This small molecule binds to this protein.
Small molecule (SMILES): CCn1nnc(O)c1C[C@H](N)C(=O)O

Binding-site contacts:
Ligand atom C2 contacts residue PRO89 of chain 1.B at 4.0 Å (hydrophobic).
Ligand atom O1 contacts residue SER142 of chain 1.B at 3.0 Å (h-bond).
Ligand atom C3 contacts residue LEU138 of chain 1.B at 4.0 Å (hydrophobic).
Ligand atom O3 contacts residue THR143 of chain 1.B at 2.7 Å (h-bond).
Ligand atom N4 contacts residue GLU193 of chain 1.B at 2.7 Å (salt-bridge).
Ligand atom C6 contacts residue TYR220 of chain 1.B at 3.7 Å (hydrophobic).
Ligand atom O1 contacts residue ARG96 of chain 1.B at 3.0 Å (salt-bridge).
Ligand atom N1 contacts residue LEU192 of chain 1.B at 3.7 Å.
Ligand atom N4 contacts residue PRO89 of chain 1.B at 2.8 Å (h-bond).
Ligand atom O1 contacts residue TYR61 of chain 1.B at 3.4 Å.
Ligand atom C7 contacts residue GLU13 of chain 1.B at 3.9 Å.
Ligand atom O2 contacts residue THR91 of chain 1.B at 3.0 Å (h-bond).
Ligand atom C1 contacts residue ARG96 of chain 1.B at 3.5 Å.
Ligand atom C4 contacts residue GLU193 of chain 1.B at 3.3 Å.
Ligand atom O1 contacts residue GLY141 of chain 1.B at 3.3 Å.
Ligand atom C3 contacts residue GLU193 of chain 1.B at 3.9 Å.
Ligand atom O2 contacts residue PRO89 of chain 1.B at 3.8 Å.
Ligand atom O2 contacts residue LEU90 of chain 1.B at 3.6 Å.
Ligand atom N4 contacts residue TYR220 of chain 1.B at 3.6 Å.
Ligand atom O2 contacts residue ARG96 of chain 1.B at 2.8 Å (salt-bridge).
Ligand atom O2 contacts residue TYR61 of chain 1.B at 3.6 Å.
Ligand atom N2 contacts residue GLU193 of chain 1.B at 3.3 Å (salt-bridge).
Ligand atom N4 contacts residue THR91 of chain 1.B at 2.8 Å (h-bond).
Ligand atom C2 contacts residue SER142 of chain 1.B at 3.5 Å.
Ligand atom C1 contacts residue TYR61 of chain 1.B at 3.7 Å (hydrophobic).
Ligand atom C3 contacts residue TYR61 of chain 1.B at 3.7 Å (hydrophobic).
Ligand atom C7 contacts residue TYR61 of chain 1.B at 3.5 Å (hydrophobic).
Ligand atom C6 contacts residue TYR61 of chain 1.B at 3.4 Å (hydrophobic).
Ligand atom C6 contacts residue GLU193 of chain 1.B at 3.4 Å.
Ligand atom N1 contacts residue GLU193 of chain 1.B at 3.1 Å (salt-bridge).
Ligand atom O2 contacts residue SER142 of chain 1.B at 3.8 Å.
Ligand atom C7 contacts residue MET196 of chain 1.B at 3.5 Å (hydrophobic).
Ligand atom C5 contacts residue GLU193 of chain 1.B at 3.6 Å.
Ligand atom C5 contacts residue THR143 of chain 1.B at 3.7 Å.
Ligand atom C2 contacts residue THR91 of chain 1.B at 3.5 Å.
Ligand atom C2 contacts residue GLU193 of chain 1.B at 3.5 Å.
Ligand atom C1 contacts residue SER142 of chain 1.B at 3.3 Å.
Ligand atom C1 contacts residue THR91 of chain 1.B at 3.7 Å.
Ligand atom C6 contacts residue PRO89 of chain 1.B at 3.9 Å (hydrophobic).
Ligand atom N3 contacts residue GLU193 of chain 1.B at 3.0 Å (salt-bridge).

Sequence of chain 1.B:
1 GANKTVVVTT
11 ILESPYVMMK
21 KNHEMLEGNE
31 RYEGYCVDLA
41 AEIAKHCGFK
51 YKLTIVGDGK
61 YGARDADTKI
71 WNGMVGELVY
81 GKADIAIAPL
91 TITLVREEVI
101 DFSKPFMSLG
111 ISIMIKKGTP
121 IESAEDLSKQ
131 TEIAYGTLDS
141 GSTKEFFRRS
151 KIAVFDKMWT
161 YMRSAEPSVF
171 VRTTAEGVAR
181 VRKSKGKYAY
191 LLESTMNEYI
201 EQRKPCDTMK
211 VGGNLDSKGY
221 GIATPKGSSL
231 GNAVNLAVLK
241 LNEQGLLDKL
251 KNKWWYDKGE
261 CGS